A small-molecule ligand and the protein it binds are described below.
Small molecule (SMILES): N#C[C@@H](O)c1ccccc1

Sequence of chain 2.A:
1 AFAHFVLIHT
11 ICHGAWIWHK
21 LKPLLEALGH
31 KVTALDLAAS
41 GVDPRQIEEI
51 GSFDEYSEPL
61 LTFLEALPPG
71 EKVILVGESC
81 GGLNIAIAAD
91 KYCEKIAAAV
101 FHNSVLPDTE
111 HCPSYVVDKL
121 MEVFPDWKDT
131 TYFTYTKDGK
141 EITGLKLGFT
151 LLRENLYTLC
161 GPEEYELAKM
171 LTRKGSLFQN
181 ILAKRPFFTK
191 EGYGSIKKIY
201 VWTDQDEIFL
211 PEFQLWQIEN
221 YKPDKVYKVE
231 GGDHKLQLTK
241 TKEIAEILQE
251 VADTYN

Binding-site contacts:
Ligand atom C7 contacts residue ILE11 of chain 2.A at 4.2 Å (hydrophobic).
Ligand atom C1 contacts residue SER79 of chain 2.A at 4.0 Å.
Ligand atom C5 contacts residue TRP127 of chain 2.A at 3.0 Å (hydrophobic).
Ligand atom N9 contacts residue SER79 of chain 2.A at 4.0 Å.
Ligand atom C5 contacts residue ILE208 of chain 2.A at 3.3 Å (hydrophobic).
Ligand atom C5 contacts residue LEU151 of chain 2.A at 4.0 Å (hydrophobic).
Ligand atom C6 contacts residue ILE208 of chain 2.A at 4.0 Å (hydrophobic).
Ligand atom N9 contacts residue LYS235 of chain 2.A at 3.1 Å (salt-bridge).
Ligand atom C6 contacts residue LEU147 of chain 2.A at 3.4 Å (hydrophobic).
Ligand atom C4 contacts residue ILE208 of chain 2.A at 2.7 Å (hydrophobic).
Ligand atom N9 contacts residue THR10 of chain 2.A at 3.7 Å.
Ligand atom C6 contacts residue TRP127 of chain 2.A at 3.9 Å (hydrophobic).
Ligand atom C2 contacts residue TRP127 of chain 2.A at 4.2 Å (hydrophobic).
Ligand atom C5 contacts residue LEU147 of chain 2.A at 3.5 Å (hydrophobic).
Ligand atom C8 contacts residue SER79 of chain 2.A at 3.5 Å.
Ligand atom C7 contacts residue LEU156 of chain 2.A at 4.3 Å (hydrophobic).
Ligand atom C1 contacts residue LEU156 of chain 2.A at 4.3 Å (hydrophobic).
Ligand atom C4 contacts residue TRP127 of chain 2.A at 2.9 Å (hydrophobic).
Ligand atom C6 contacts residue LEU156 of chain 2.A at 3.8 Å (hydrophobic).
Ligand atom C3 contacts residue ILE208 of chain 2.A at 3.0 Å (hydrophobic).
Ligand atom C2 contacts residue PHE209 of chain 2.A at 3.8 Å (hydrophobic).
Ligand atom C8 contacts residue THR10 of chain 2.A at 3.4 Å.
Ligand atom N9 contacts residue LEU156 of chain 2.A at 3.2 Å.
Ligand atom C8 contacts residue LEU156 of chain 2.A at 3.5 Å (hydrophobic).
Ligand atom N9 contacts residue HIS13 of chain 2.A at 3.8 Å.
Ligand atom C7 contacts residue THR10 of chain 2.A at 3.6 Å.
Ligand atom O10 contacts residue ILE11 of chain 2.A at 4.1 Å.
Ligand atom C1 contacts residue ILE208 of chain 2.A at 4.2 Å (hydrophobic).
Ligand atom O10 contacts residue THR10 of chain 2.A at 2.5 Å (h-bond).
Ligand atom C8 contacts residue HIS234 of chain 2.A at 3.8 Å.
Ligand atom C7 contacts residue SER79 of chain 2.A at 3.5 Å.
Ligand atom C3 contacts residue PHE209 of chain 2.A at 3.9 Å (hydrophobic).
Ligand atom C2 contacts residue ILE208 of chain 2.A at 3.8 Å (hydrophobic).
Ligand atom N9 contacts residue HIS234 of chain 2.A at 3.4 Å (h-bond).
Ligand atom C3 contacts residue TRP127 of chain 2.A at 3.4 Å (hydrophobic).
Ligand atom O10 contacts residue SER79 of chain 2.A at 2.5 Å (h-bond).
Ligand atom C8 contacts residue LYS235 of chain 2.A at 4.0 Å.
Ligand atom C8 contacts residue HIS13 of chain 2.A at 4.0 Å.
Ligand atom O10 contacts residue CYS80 of chain 2.A at 3.7 Å.
Ligand atom C2 contacts residue SER79 of chain 2.A at 3.6 Å.